This protein binds this small molecule.
Small molecule (SMILES): CC(C)CCC[C@@H](C)[C@H]1CC[C@H]2[C@@H]3CC=C4C[C@@H](O)CC[C@]4(C)[C@H]3CC[C@]12C

Sequence of chain 1.E:
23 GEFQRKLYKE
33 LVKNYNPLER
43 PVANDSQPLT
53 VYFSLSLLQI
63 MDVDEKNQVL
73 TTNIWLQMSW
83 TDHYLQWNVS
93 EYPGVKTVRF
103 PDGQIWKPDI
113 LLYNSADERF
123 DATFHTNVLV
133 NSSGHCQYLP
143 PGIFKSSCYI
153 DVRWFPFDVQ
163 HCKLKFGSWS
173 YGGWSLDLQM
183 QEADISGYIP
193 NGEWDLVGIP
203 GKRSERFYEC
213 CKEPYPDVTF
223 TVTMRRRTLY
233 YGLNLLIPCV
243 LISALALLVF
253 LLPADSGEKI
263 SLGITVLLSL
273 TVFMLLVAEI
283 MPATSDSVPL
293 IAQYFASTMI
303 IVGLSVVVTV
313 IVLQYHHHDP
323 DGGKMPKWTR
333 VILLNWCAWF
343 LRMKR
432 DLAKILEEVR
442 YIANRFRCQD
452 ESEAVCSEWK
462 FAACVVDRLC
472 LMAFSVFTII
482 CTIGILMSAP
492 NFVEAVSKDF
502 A

Binding-site contacts:
Ligand atom C25 contacts residue CYS471 of chain 1.E at 4.0 Å (hydrophobic).
Ligand atom C5 contacts residue ILE334 of chain 1.E at 4.5 Å (hydrophobic).
Ligand atom C21 contacts residue VAL467 of chain 1.E at 3.7 Å (hydrophobic).
Ligand atom C27 contacts residue ALA474 of chain 1.E at 4.4 Å (hydrophobic).
Ligand atom C22 contacts residue CYS471 of chain 1.E at 3.7 Å (hydrophobic).
Ligand atom C21 contacts residue ILE313 of chain 1.E at 3.7 Å (hydrophobic).
Ligand atom C2 contacts residue THR331 of chain 1.E at 4.3 Å.
Ligand atom C26 contacts residue PHE475 of chain 1.E at 4.2 Å (hydrophobic).
Ligand atom C22 contacts residue VAL467 of chain 1.E at 4.5 Å (hydrophobic).
Ligand atom C11 contacts residue TYR317 of chain 1.E at 4.1 Å (hydrophobic).
Ligand atom O1 contacts residue TRP330 of chain 1.E at 3.6 Å.
Ligand atom C4 contacts residue TRP330 of chain 1.E at 3.5 Å (hydrophobic).
Ligand atom O1 contacts residue PRO328 of chain 1.E at 3.8 Å.
Ligand atom C7 contacts residue ILE334 of chain 1.E at 4.3 Å (hydrophobic).
Ligand atom C4 contacts residue THR331 of chain 1.E at 4.0 Å.
Ligand atom C6 contacts residue ILE334 of chain 1.E at 3.6 Å (hydrophobic).
Ligand atom C5 contacts residue THR331 of chain 1.E at 4.4 Å.
Ligand atom C10 contacts residue THR331 of chain 1.E at 4.5 Å.
Ligand atom C20 contacts residue VAL467 of chain 1.E at 3.9 Å (hydrophobic).
Ligand atom C10 contacts residue TYR317 of chain 1.E at 4.4 Å (hydrophobic).
Ligand atom C25 contacts residue ALA474 of chain 1.E at 4.0 Å (hydrophobic).
Ligand atom C19 contacts residue THR331 of chain 1.E at 3.4 Å.
Ligand atom C23 contacts residue CYS471 of chain 1.E at 3.9 Å (hydrophobic).
Ligand atom C18 contacts residue LEU335 of chain 1.E at 4.1 Å (hydrophobic).
Ligand atom C3 contacts residue TRP330 of chain 1.E at 4.3 Å (hydrophobic).
Ligand atom C2 contacts residue PRO328 of chain 1.E at 4.4 Å (hydrophobic).
Ligand atom C19 contacts residue TYR317 of chain 1.E at 3.2 Å (hydrophobic).
Ligand atom C24 contacts residue CYS471 of chain 1.E at 3.0 Å (hydrophobic).
Ligand atom C18 contacts residue VAL467 of chain 1.E at 4.3 Å (hydrophobic).